Binding-site contacts:
Ligand atom P contacts residue THR78 of chain 1.C at 3.7 Å.
Ligand atom CA contacts residue ASN79 of chain 1.C at 3.4 Å.
Ligand atom O3P contacts residue SER57 of chain 1.C at 3.3 Å.
Ligand atom CD2 contacts residue PRO108 of chain 1.C at 3.7 Å (hydrophobic).
Ligand atom CG2 contacts residue SER57 of chain 1.C at 3.7 Å.
Ligand atom CD contacts residue LEU54 of chain 1.C at 3.3 Å (hydrophobic).
Ligand atom CG2 contacts residue ASN79 of chain 1.C at 3.7 Å.
Ligand atom O contacts residue ASN58 of chain 1.C at 2.9 Å (h-bond).
Ligand atom N contacts residue ASN79 of chain 1.C at 3.2 Å (h-bond).
Ligand atom C contacts residue ARG42 of chain 1.C at 3.8 Å.
Ligand atom OG1 contacts residue SER57 of chain 1.C at 3.4 Å.
Ligand atom P contacts residue SER57 of chain 1.C at 3.7 Å.
Ligand atom CA contacts residue THR78 of chain 1.C at 3.8 Å.
Ligand atom O2P contacts residue THR78 of chain 1.C at 3.8 Å.
Ligand atom CG2 contacts residue THR78 of chain 1.C at 3.9 Å.
Ligand atom CD1 contacts residue ASN43 of chain 1.C at 3.5 Å.
Ligand atom O contacts residue ARG42 of chain 1.C at 3.1 Å (salt-bridge).
Ligand atom O3P contacts residue ASN58 of chain 1.C at 2.8 Å (h-bond).
Ligand atom CG2 contacts residue LEU54 of chain 1.C at 3.5 Å (hydrophobic).
Ligand atom O contacts residue ASN79 of chain 1.C at 3.0 Å (h-bond).
Ligand atom CB contacts residue THR78 of chain 1.C at 3.8 Å.
Ligand atom CA contacts residue ARG42 of chain 1.C at 3.6 Å.
Ligand atom CB contacts residue ASN79 of chain 1.C at 3.9 Å.
Ligand atom O1P contacts residue SER57 of chain 1.C at 2.8 Å (h-bond).
Ligand atom CB contacts residue THR106 of chain 1.C at 3.8 Å.
Ligand atom C contacts residue ARG42 of chain 1.C at 3.8 Å.
Ligand atom CD1 contacts residue THR106 of chain 1.C at 3.8 Å.
Ligand atom CD2 contacts residue THR106 of chain 1.C at 3.8 Å.
Ligand atom OG contacts residue THR78 of chain 1.C at 3.8 Å.
Ligand atom CG2 contacts residue PRO55 of chain 1.C at 3.7 Å (hydrophobic).
Ligand atom C contacts residue ASN79 of chain 1.C at 3.5 Å.
Ligand atom N contacts residue ARG42 of chain 1.C at 3.7 Å.
Ligand atom N contacts residue ASN79 of chain 1.C at 2.7 Å (h-bond).
Ligand atom CB contacts residue ARG42 of chain 1.C at 3.8 Å.
Ligand atom CB contacts residue ARG42 of chain 1.C at 3.8 Å.
Ligand atom CB contacts residue THR78 of chain 1.C at 3.9 Å.
Ligand atom OG1 contacts residue ARG42 of chain 1.C at 3.0 Å (salt-bridge).
Ligand atom OG contacts residue ASN79 of chain 1.C at 3.9 Å.
Ligand atom CA contacts residue ASN79 of chain 1.C at 3.6 Å.
Ligand atom O1P contacts residue THR78 of chain 1.C at 2.6 Å (h-bond).

Sequence of chain 1.C:
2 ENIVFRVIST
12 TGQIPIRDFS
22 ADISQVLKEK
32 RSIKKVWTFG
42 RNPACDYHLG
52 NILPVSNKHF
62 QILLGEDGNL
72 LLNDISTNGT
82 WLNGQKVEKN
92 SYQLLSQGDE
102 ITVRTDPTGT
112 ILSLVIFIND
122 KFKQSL

The protein below binds the small molecule below.
Small molecule (SMILES): CC(C)C[C@H](NC(=O)[C@@H]1CCCN1C(=O)[C@@H]1CCCN1C(=O)[C@@H](NC(=O)[C@@H]1CCCN1C(=O)[C@H](CC(C)C)NC(=O)[C@@H](N)CC(C)C)[C@@H](C)OP(=O)(O)O)C(=O)N[C@@H](CO)C(=O)O